Sequence of chain 4.A:
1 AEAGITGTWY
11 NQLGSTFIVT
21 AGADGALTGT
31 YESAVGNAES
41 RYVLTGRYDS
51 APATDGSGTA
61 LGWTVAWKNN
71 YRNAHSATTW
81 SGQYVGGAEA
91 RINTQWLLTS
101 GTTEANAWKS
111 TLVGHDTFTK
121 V

Binding-site contacts:
Ligand atom N contacts residue SER33 of chain 4.A at 3.4 Å.
Ligand atom CB contacts residue TRP108 of chain 2.A at 3.8 Å (hydrophobic).
Ligand atom CB contacts residue TRP67 of chain 4.A at 3.5 Å (hydrophobic).
Ligand atom O contacts residue SER15 of chain 4.A at 3.6 Å.
Ligand atom CZ contacts residue TRP108 of chain 2.A at 3.3 Å (hydrophobic).
Ligand atom CG contacts residue TYR42 of chain 4.A at 3.9 Å (hydrophobic).
Ligand atom CD2 contacts residue SER76 of chain 4.A at 3.5 Å.
Ligand atom O contacts residue SER33 of chain 4.A at 3.5 Å.
Ligand atom C contacts residue SER33 of chain 4.A at 3.7 Å.
Ligand atom N contacts residue VAL35 of chain 4.A at 3.9 Å.
Ligand atom CG contacts residue ALA74 of chain 4.A at 3.6 Å (hydrophobic).
Ligand atom OE1 contacts residue TRP67 of chain 4.A at 3.7 Å.
Ligand atom CD contacts residue THR78 of chain 4.A at 3.8 Å.
Ligand atom O contacts residue SER33 of chain 4.A at 2.7 Å (h-bond).
Ligand atom OE1 contacts residue THR78 of chain 4.A at 2.7 Å (h-bond).
Ligand atom O contacts residue ALA34 of chain 4.A at 3.5 Å.
Ligand atom C contacts residue ALA34 of chain 4.A at 3.8 Å (hydrophobic).
Ligand atom O contacts residue TRP108 of chain 2.A at 3.7 Å.
Ligand atom CD2 contacts residue TRP108 of chain 2.A at 3.2 Å (hydrophobic).
Ligand atom CG contacts residue TRP67 of chain 4.A at 3.8 Å (hydrophobic).
Ligand atom N contacts residue ALA34 of chain 4.A at 2.7 Å (h-bond).
Ligand atom CG contacts residue TRP67 of chain 4.A at 3.8 Å (hydrophobic).
Ligand atom CD contacts residue ALA74 of chain 4.A at 3.8 Å (hydrophobic).
Ligand atom CD contacts residue ARG72 of chain 4.A at 3.9 Å.
Ligand atom CA contacts residue TRP67 of chain 4.A at 3.5 Å (hydrophobic).
Ligand atom NE2 contacts residue TRP67 of chain 4.A at 3.4 Å.
Ligand atom CD1 contacts residue TRP108 of chain 2.A at 3.8 Å (hydrophobic).
Ligand atom NE2 contacts residue SER76 of chain 4.A at 2.9 Å (h-bond).
Ligand atom O contacts residue TYR31 of chain 4.A at 3.7 Å.
Ligand atom CG contacts residue TRP108 of chain 2.A at 3.7 Å (hydrophobic).
Ligand atom CE1 contacts residue TRP67 of chain 4.A at 3.4 Å (hydrophobic).
Ligand atom CB contacts residue TYR42 of chain 4.A at 3.2 Å (hydrophobic).
Ligand atom CE2 contacts residue TRP108 of chain 2.A at 2.8 Å (hydrophobic).
Ligand atom OE1 contacts residue LEU98 of chain 4.A at 3.6 Å.
Ligand atom NE2 contacts residue LEU98 of chain 4.A at 3.9 Å.
Ligand atom CE1 contacts residue TRP108 of chain 2.A at 3.3 Å (hydrophobic).
Ligand atom C contacts residue SER33 of chain 4.A at 3.5 Å.
Ligand atom NE2 contacts residue TRP80 of chain 4.A at 3.8 Å.
Ligand atom CB contacts residue TRP67 of chain 4.A at 3.9 Å (hydrophobic).
Ligand atom NE2 contacts residue TRP96 of chain 4.A at 3.6 Å.

This small molecule binds to this protein.
Small molecule (SMILES): CC(=O)N[C@H]1CSSC[C@@H](C(N)=O)NC(=O)[C@H](Cc2ccccc2)NC(=O)[C@H](CCC(N)=O)NC(=O)[C@@H]2CCCN2C(=O)[C@H](Cc2c[nH]cn2)NC1=O

Sequence of chain 2.A:
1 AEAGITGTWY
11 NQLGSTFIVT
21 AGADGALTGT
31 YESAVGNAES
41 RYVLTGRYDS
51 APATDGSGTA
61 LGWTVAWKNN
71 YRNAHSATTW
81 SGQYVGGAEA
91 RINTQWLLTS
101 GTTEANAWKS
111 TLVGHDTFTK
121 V